Binding-site contacts:
Ligand atom O3' contacts residue ARG19 of chain 10.A at 3.6 Å (salt-bridge).
Ligand atom N3 contacts residue A3 of chain 10.B at 2.8 Å (h-bond).
Ligand atom N3 contacts residue A1 of chain 10.B at 2.7 Å (h-bond).
Ligand atom C2 contacts residue A3 of chain 10.B at 3.5 Å.
Ligand atom C5' contacts residue ARG19 of chain 10.A at 3.2 Å.
Ligand atom P contacts residue ARG19 of chain 10.A at 2.8 Å.
Ligand atom P contacts residue ARG15 of chain 10.A at 3.1 Å.
Ligand atom C5' contacts residue ARG15 of chain 10.A at 2.5 Å.
Ligand atom C3' contacts residue ARG15 of chain 10.A at 3.8 Å.
Ligand atom O4 contacts residue A1 of chain 10.B at 3.0 Å (h-bond).
Ligand atom C2' contacts residue ARG19 of chain 10.A at 3.6 Å.
Ligand atom O5' contacts residue ARG15 of chain 10.A at 3.6 Å.
Ligand atom OP2 contacts residue ARG19 of chain 10.A at 2.1 Å (salt-bridge).
Ligand atom C4' contacts residue ARG15 of chain 10.A at 3.3 Å.
Ligand atom C1' contacts residue ARG19 of chain 10.A at 4.3 Å.
Ligand atom OP1 contacts residue LYS18 of chain 10.A at 3.7 Å.
Ligand atom OP2 contacts residue ALA16 of chain 10.A at 4.1 Å.
Ligand atom C5 contacts residue ARG19 of chain 10.A at 2.9 Å.
Ligand atom C4 contacts residue ARG19 of chain 10.A at 3.9 Å.
Ligand atom N1 contacts residue A3 of chain 10.B at 4.3 Å.
Ligand atom O2 contacts residue A1 of chain 10.B at 2.7 Å (h-bond).
Ligand atom C4 contacts residue A3 of chain 10.B at 3.6 Å.
Ligand atom OP2 contacts residue ARG15 of chain 10.A at 2.5 Å.
Ligand atom C3' contacts residue ARG19 of chain 10.A at 3.4 Å.
Ligand atom O4 contacts residue A3 of chain 10.B at 2.8 Å (h-bond).
Ligand atom C4 contacts residue A1 of chain 10.B at 3.4 Å.
Ligand atom O4' contacts residue ARG19 of chain 10.A at 3.9 Å.
Ligand atom O2 contacts residue A3 of chain 10.B at 3.2 Å.
Ligand atom O5' contacts residue ARG19 of chain 10.A at 2.1 Å (salt-bridge).
Ligand atom C2 contacts residue A1 of chain 10.B at 3.1 Å.
Ligand atom OP1 contacts residue ARG15 of chain 10.A at 2.5 Å.
Ligand atom OP1 contacts residue MET14 of chain 10.A at 3.8 Å.
Ligand atom N3 contacts residue A2 of chain 10.B at 3.7 Å.
Ligand atom N1 contacts residue ARG19 of chain 10.A at 3.9 Å.
Ligand atom C6 contacts residue ARG19 of chain 10.A at 2.7 Å.
Ligand atom O2 contacts residue A2 of chain 10.B at 3.7 Å.
Ligand atom C2 contacts residue A2 of chain 10.B at 3.9 Å.
Ligand atom C4' contacts residue ARG19 of chain 10.A at 3.7 Å.
Ligand atom OP1 contacts residue ARG19 of chain 10.A at 4.1 Å.
Ligand atom O3' contacts residue ARG15 of chain 10.A at 3.1 Å (salt-bridge).

Sequence of chain 10.A:
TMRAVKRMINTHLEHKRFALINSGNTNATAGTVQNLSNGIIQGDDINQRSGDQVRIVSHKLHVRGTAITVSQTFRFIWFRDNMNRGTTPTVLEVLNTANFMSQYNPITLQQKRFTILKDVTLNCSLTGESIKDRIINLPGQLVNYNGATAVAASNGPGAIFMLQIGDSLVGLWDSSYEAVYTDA

A small-molecule ligand and the protein it binds are described below.
Small molecule (SMILES): O=c1ccn([C@@H]2O[C@H](CO[P](=O)(O)O[C@H]3[C@@H](O)[C@H](n4ccc(=O)[nH]c4=O)O[C@@H]3CO[P](=O)(O)O[C@H]3[C@@H](O)[C@H](n4ccc(=O)[nH]c4=O)O[C@@H]3CO[P](=O)(O)O[C@H]3[C@@H](O)[C@H](n4ccc(=O)[nH]c4=O)O[C@@H]3COP(=O)=O)[C@@H](O)[C@H]2O)c(=O)[nH]1